A small-molecule ligand and the protein it binds are described below.
Small molecule (SMILES): CNc1cc(Nc2cc(C)cc(C)c2)nn2c(C(N)=O)cnc12

Sequence of chain 1.B:
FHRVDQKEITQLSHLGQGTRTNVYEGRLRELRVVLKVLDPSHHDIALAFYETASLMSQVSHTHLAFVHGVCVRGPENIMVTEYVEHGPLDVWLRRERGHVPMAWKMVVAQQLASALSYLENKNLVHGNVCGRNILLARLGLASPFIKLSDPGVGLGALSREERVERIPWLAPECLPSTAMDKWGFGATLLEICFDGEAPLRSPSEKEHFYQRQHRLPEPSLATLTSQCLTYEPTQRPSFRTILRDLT

Binding-site contacts:
Ligand atom N10 contacts residue LEU24 of chain 1.B at 3.7 Å.
Ligand atom C16 contacts residue GLY25 of chain 1.B at 3.8 Å.
Ligand atom N20 contacts residue VAL119 of chain 1.B at 2.7 Å (h-bond).
Ligand atom N7 contacts residue VAL119 of chain 1.B at 3.1 Å (h-bond).
Ligand atom N10 contacts residue PRO123 of chain 1.B at 3.5 Å.
Ligand atom C21 contacts residue GLU120 of chain 1.B at 3.7 Å.
Ligand atom C12 contacts residue PRO123 of chain 1.B at 3.6 Å (hydrophobic).
Ligand atom C13 contacts residue LEU24 of chain 1.B at 3.5 Å (hydrophobic).
Ligand atom C1 contacts residue VAL69 of chain 1.B at 3.9 Å (hydrophobic).
Ligand atom C18 contacts residue GLY25 of chain 1.B at 3.8 Å.
Ligand atom C6 contacts residue VAL119 of chain 1.B at 3.8 Å (hydrophobic).
Ligand atom C13 contacts residue PRO123 of chain 1.B at 3.7 Å (hydrophobic).
Ligand atom O23 contacts residue LYS71 of chain 1.B at 3.0 Å (salt-bridge).
Ligand atom C4 contacts residue PRO123 of chain 1.B at 3.6 Å (hydrophobic).
Ligand atom N22 contacts residue LEU170 of chain 1.B at 3.9 Å.
Ligand atom C8 contacts residue GLU117 of chain 1.B at 3.4 Å.
Ligand atom C18 contacts residue VAL32 of chain 1.B at 3.8 Å (hydrophobic).
Ligand atom C12 contacts residue LEU24 of chain 1.B at 3.7 Å (hydrophobic).
Ligand atom C11 contacts residue LEU170 of chain 1.B at 3.6 Å (hydrophobic).
Ligand atom C8 contacts residue LEU170 of chain 1.B at 3.8 Å (hydrophobic).
Ligand atom C5 contacts residue GLY122 of chain 1.B at 3.6 Å.
Ligand atom C11 contacts residue LYS71 of chain 1.B at 3.9 Å.
Ligand atom C4 contacts residue LEU24 of chain 1.B at 3.8 Å (hydrophobic).
Ligand atom O23 contacts residue LEU170 of chain 1.B at 3.4 Å.
Ligand atom C19 contacts residue ARG167 of chain 1.B at 3.7 Å.
Ligand atom C21 contacts residue VAL119 of chain 1.B at 3.2 Å (hydrophobic).
Ligand atom C6 contacts residue GLY122 of chain 1.B at 3.6 Å.
Ligand atom N7 contacts residue VAL69 of chain 1.B at 3.6 Å.
Ligand atom N7 contacts residue TYR118 of chain 1.B at 3.8 Å.
Ligand atom C5 contacts residue LEU24 of chain 1.B at 3.8 Å (hydrophobic).
Ligand atom C15 contacts residue ARG167 of chain 1.B at 3.7 Å.
Ligand atom N3 contacts residue PRO123 of chain 1.B at 3.8 Å.
Ligand atom C8 contacts residue VAL69 of chain 1.B at 3.6 Å (hydrophobic).
Ligand atom C15 contacts residue GLY25 of chain 1.B at 3.7 Å.
Ligand atom C14 contacts residue LEU24 of chain 1.B at 3.8 Å (hydrophobic).
Ligand atom O23 contacts residue VAL69 of chain 1.B at 3.8 Å.
Ligand atom C19 contacts residue VAL126 of chain 1.B at 3.8 Å (hydrophobic).
Ligand atom C9 contacts residue LEU170 of chain 1.B at 3.8 Å (hydrophobic).
Ligand atom N20 contacts residue TYR118 of chain 1.B at 3.5 Å.
Ligand atom C21 contacts residue TYR118 of chain 1.B at 3.6 Å (hydrophobic).